Sequence of chain 1.B:
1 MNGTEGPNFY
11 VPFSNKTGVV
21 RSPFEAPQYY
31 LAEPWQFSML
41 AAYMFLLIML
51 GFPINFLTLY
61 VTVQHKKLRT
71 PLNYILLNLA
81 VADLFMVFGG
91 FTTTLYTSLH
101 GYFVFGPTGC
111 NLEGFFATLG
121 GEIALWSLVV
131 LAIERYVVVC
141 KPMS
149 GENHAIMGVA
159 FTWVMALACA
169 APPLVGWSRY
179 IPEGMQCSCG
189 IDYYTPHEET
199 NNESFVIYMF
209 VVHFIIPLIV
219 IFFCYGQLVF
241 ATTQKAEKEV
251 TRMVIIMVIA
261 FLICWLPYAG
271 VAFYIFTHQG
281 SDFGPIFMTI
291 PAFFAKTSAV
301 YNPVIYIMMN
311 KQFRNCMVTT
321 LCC

A small-molecule ligand and the protein it binds are described below.
Small molecule (SMILES): CC(=O)N[C@H]1[C@H](O[C@H]2[C@H](O)[C@@H](NC(C)=O)CO[C@@H]2CO)O[C@H](CO)[C@@H](O[C@@H]2O[C@H](CO[C@H]3O[C@H](CO)[C@@H](O)[C@H](O)[C@@H]3O)[C@@H](O)[C@H](O[C@H]3O[C@H](CO)[C@@H](O)[C@H](O)[C@@H]3O)[C@@H]2O)[C@@H]1O

Binding-site contacts:
Ligand atom C5 contacts residue GLN39 of chain 1.D at 3.7 Å.
Ligand atom O4 contacts residue LEU45 of chain 1.D at 3.2 Å (h-bond).
Ligand atom N2 contacts residue VAL20 of chain 1.B at 2.8 Å (h-bond).
Ligand atom C2 contacts residue ASN15 of chain 1.B at 2.5 Å.
Ligand atom O2 contacts residue LEU45 of chain 1.D at 3.4 Å (h-bond).
Ligand atom O3 contacts residue GLY44 of chain 1.D at 3.6 Å.
Ligand atom C3 contacts residue GLY44 of chain 1.D at 3.8 Å.
Ligand atom O6 contacts residue GLY42 of chain 1.D at 2.7 Å (h-bond).
Ligand atom C1 contacts residue ASN15 of chain 1.B at 1.4 Å.
Ligand atom O3 contacts residue GLN39 of chain 1.D at 3.7 Å.
Ligand atom O7 contacts residue PHE9 of chain 1.B at 4.0 Å.
Ligand atom C4 contacts residue LEU45 of chain 1.D at 4.0 Å (hydrophobic).
Ligand atom O5 contacts residue GLY18 of chain 1.B at 3.9 Å.
Ligand atom O4 contacts residue GLN39 of chain 1.D at 3.4 Å (h-bond).
Ligand atom C4 contacts residue GLN39 of chain 1.D at 3.8 Å.
Ligand atom C8 contacts residue VAL20 of chain 1.B at 3.8 Å (hydrophobic).
Ligand atom O6 contacts residue LEU45 of chain 1.D at 3.2 Å.
Ligand atom O5 contacts residue ASN15 of chain 1.B at 2.3 Å (h-bond).
Ligand atom N2 contacts residue ASN15 of chain 1.B at 3.0 Å (h-bond).
Ligand atom O3 contacts residue THR102 of chain 1.D at 3.9 Å.
Ligand atom C6 contacts residue GLY42 of chain 1.D at 3.9 Å.
Ligand atom C3 contacts residue LEU45 of chain 1.D at 3.8 Å (hydrophobic).
Ligand atom C3 contacts residue GLN39 of chain 1.D at 3.6 Å.
Ligand atom C1 contacts residue VAL20 of chain 1.B at 3.4 Å (hydrophobic).
Ligand atom C3 contacts residue VAL20 of chain 1.B at 3.9 Å (hydrophobic).
Ligand atom O4 contacts residue GLY44 of chain 1.D at 3.7 Å.
Ligand atom C2 contacts residue VAL20 of chain 1.B at 3.5 Å (hydrophobic).
Ligand atom C5 contacts residue GLY18 of chain 1.B at 3.7 Å.
Ligand atom O2 contacts residue GLY44 of chain 1.D at 3.5 Å.
Ligand atom C3 contacts residue ASN15 of chain 1.B at 3.8 Å.
Ligand atom C8 contacts residue SER22 of chain 1.B at 3.5 Å.
Ligand atom C6 contacts residue GLY18 of chain 1.B at 4.0 Å.
Ligand atom C8 contacts residue ARG21 of chain 1.B at 3.7 Å.
Ligand atom O2 contacts residue GLN39 of chain 1.D at 2.9 Å (h-bond).
Ligand atom C2 contacts residue GLN39 of chain 1.D at 3.9 Å.
Ligand atom C7 contacts residue VAL20 of chain 1.B at 3.8 Å (hydrophobic).
Ligand atom O6 contacts residue LEU45 of chain 1.D at 3.6 Å.
Ligand atom O6 contacts residue LYS43 of chain 1.D at 3.7 Å.
Ligand atom O5 contacts residue GLY44 of chain 1.D at 3.7 Å.
Ligand atom C5 contacts residue ASN15 of chain 1.B at 3.6 Å.

Sequence of chain 1.D:
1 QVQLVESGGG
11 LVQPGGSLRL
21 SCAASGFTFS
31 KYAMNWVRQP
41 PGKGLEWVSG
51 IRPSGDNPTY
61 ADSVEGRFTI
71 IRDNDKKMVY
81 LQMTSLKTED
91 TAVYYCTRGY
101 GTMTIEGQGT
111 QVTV